Sequence of chain 1.A:
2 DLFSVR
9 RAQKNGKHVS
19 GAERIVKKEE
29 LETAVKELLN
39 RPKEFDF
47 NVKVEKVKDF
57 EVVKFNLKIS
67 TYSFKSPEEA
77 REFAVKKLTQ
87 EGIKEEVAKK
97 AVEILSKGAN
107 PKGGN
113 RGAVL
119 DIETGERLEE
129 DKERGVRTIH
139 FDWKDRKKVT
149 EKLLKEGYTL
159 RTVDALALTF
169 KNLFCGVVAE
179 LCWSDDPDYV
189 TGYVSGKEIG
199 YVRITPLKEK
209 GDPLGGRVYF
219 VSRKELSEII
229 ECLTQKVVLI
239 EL

Binding-site contacts:
Ligand atom O12 contacts residue ARG159 of chain 1.A at 2.8 Å (salt-bridge).
Ligand atom C6 contacts residue TYR191 of chain 1.A at 4.1 Å (hydrophobic).
Ligand atom C5 contacts residue ARG159 of chain 1.A at 4.2 Å.
Ligand atom O72 contacts residue ARG201 of chain 1.A at 3.1 Å (salt-bridge).
Ligand atom C4 contacts residue GLY190 of chain 1.A at 4.0 Å.
Ligand atom O72 contacts residue THR189 of chain 1.A at 4.0 Å.
Ligand atom C7 contacts residue THR189 of chain 1.A at 4.2 Å.
Ligand atom C4 contacts residue TYR187 of chain 1.A at 4.1 Å (hydrophobic).
Ligand atom C4 contacts residue THR189 of chain 1.A at 3.4 Å.
Ligand atom O71 contacts residue THR160 of chain 1.A at 2.8 Å (h-bond).
Ligand atom C1 contacts residue ARG159 of chain 1.A at 4.1 Å.
Ligand atom C7 contacts residue TYR199 of chain 1.A at 3.5 Å (hydrophobic).
Ligand atom C6 contacts residue GLY190 of chain 1.A at 4.0 Å.
Ligand atom O72 contacts residue THR157 of chain 1.A at 3.8 Å.
Ligand atom C2 contacts residue ARG215 of chain 1.A at 4.2 Å.
Ligand atom O12 contacts residue SER182 of chain 1.A at 3.1 Å (h-bond).
Ligand atom O72 contacts residue THR160 of chain 1.A at 2.8 Å (h-bond).
Ligand atom C3 contacts residue THR189 of chain 1.A at 4.0 Å.
Ligand atom C5 contacts residue TYR191 of chain 1.A at 4.0 Å (hydrophobic).
Ligand atom C5 contacts residue TYR187 of chain 1.A at 4.1 Å (hydrophobic).
Ligand atom C1 contacts residue SER182 of chain 1.A at 3.8 Å.
Ligand atom C4 contacts residue TYR191 of chain 1.A at 4.0 Å (hydrophobic).
Ligand atom C7 contacts residue TYR187 of chain 1.A at 3.5 Å (hydrophobic).
Ligand atom C6 contacts residue THR189 of chain 1.A at 3.8 Å.
Ligand atom C2 contacts residue CYS180 of chain 1.A at 4.1 Å (hydrophobic).
Ligand atom O72 contacts residue TYR187 of chain 1.A at 2.5 Å (h-bond).
Ligand atom O71 contacts residue ARG201 of chain 1.A at 3.1 Å (salt-bridge).
Ligand atom O11 contacts residue SER182 of chain 1.A at 3.9 Å.
Ligand atom C7 contacts residue ARG201 of chain 1.A at 3.5 Å.
Ligand atom O71 contacts residue TYR199 of chain 1.A at 2.6 Å (h-bond).
Ligand atom C6 contacts residue TYR187 of chain 1.A at 4.0 Å (hydrophobic).
Ligand atom C1 contacts residue ARG215 of chain 1.A at 4.0 Å.
Ligand atom C5 contacts residue ALA163 of chain 1.A at 3.9 Å (hydrophobic).
Ligand atom O11 contacts residue ARG215 of chain 1.A at 3.4 Å (salt-bridge).
Ligand atom C5 contacts residue TYR199 of chain 1.A at 3.7 Å (hydrophobic).
Ligand atom C6 contacts residue TYR199 of chain 1.A at 3.5 Å (hydrophobic).
Ligand atom C3 contacts residue TYR187 of chain 1.A at 3.9 Å (hydrophobic).
Ligand atom C7 contacts residue THR160 of chain 1.A at 3.1 Å.
Ligand atom C3 contacts residue SER182 of chain 1.A at 4.0 Å.
Ligand atom C5 contacts residue THR189 of chain 1.A at 4.2 Å.

This protein binds this small molecule.
Small molecule (SMILES): O=C(O)CCCCCC(=O)O